This protein binds this small molecule.
Small molecule (SMILES): CC1=NC2=C(CCCC2)C(=O)C1c1ccc(Oc2ccc(OC(F)(F)F)cc2)cc1

Sequence of chain 1.C:
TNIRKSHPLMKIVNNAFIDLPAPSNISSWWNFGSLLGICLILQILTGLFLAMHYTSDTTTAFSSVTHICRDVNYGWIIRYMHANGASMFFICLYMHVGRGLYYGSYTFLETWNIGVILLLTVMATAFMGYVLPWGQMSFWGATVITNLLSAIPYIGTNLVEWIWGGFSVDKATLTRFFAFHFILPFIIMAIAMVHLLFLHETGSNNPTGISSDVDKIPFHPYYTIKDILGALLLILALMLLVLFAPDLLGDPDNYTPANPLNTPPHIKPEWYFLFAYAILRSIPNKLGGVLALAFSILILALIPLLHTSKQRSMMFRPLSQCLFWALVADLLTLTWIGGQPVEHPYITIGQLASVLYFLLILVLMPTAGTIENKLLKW

Binding-site contacts:
Ligand atom C5 contacts residue HEM1 of chain 1.Q at 3.7 Å.
Ligand atom N contacts residue HIS200 of chain 1.C at 3.4 Å (h-bond).
Ligand atom C14 contacts residue PHE17 of chain 1.C at 3.8 Å (hydrophobic).
Ligand atom C4 contacts residue LEU20 of chain 1.C at 3.8 Å (hydrophobic).
Ligand atom C18 contacts residue GLY37 of chain 1.C at 3.4 Å.
Ligand atom O contacts residue PHE219 of chain 1.C at 3.4 Å.
Ligand atom C9 contacts residue HIS200 of chain 1.C at 3.6 Å.
Ligand atom C8 contacts residue HEM1 of chain 1.Q at 3.8 Å.
Ligand atom C1 contacts residue PHE219 of chain 1.C at 3.9 Å (hydrophobic).
Ligand atom C1 contacts residue SER204 of chain 1.C at 3.7 Å.
Ligand atom C17 contacts residue ILE38 of chain 1.C at 4.0 Å (hydrophobic).
Ligand atom C11 contacts residue HEM1 of chain 1.Q at 3.5 Å.
Ligand atom C contacts residue HEM1 of chain 1.Q at 3.7 Å.
Ligand atom C15 contacts residue PHE219 of chain 1.C at 3.6 Å (hydrophobic).
Ligand atom F2 contacts residue MET189 of chain 1.C at 3.5 Å.
Ligand atom C1 contacts residue ILE26 of chain 1.C at 3.8 Å (hydrophobic).
Ligand atom C2 contacts residue SER204 of chain 1.C at 3.3 Å.
Ligand atom O contacts residue SER34 of chain 1.C at 3.0 Å (h-bond).
Ligand atom F2 contacts residue LEU40 of chain 1.C at 4.1 Å.
Ligand atom C3 contacts residue LEU20 of chain 1.C at 3.7 Å (hydrophobic).
Ligand atom C17 contacts residue GLY37 of chain 1.C at 3.6 Å.
Ligand atom O contacts residue HEM1 of chain 1.Q at 4.0 Å.
Ligand atom C8 contacts residue ASP227 of chain 1.C at 4.1 Å.
Ligand atom F contacts residue MET193 of chain 1.C at 3.4 Å.
Ligand atom C contacts residue PHE219 of chain 1.C at 3.7 Å (hydrophobic).
Ligand atom C5 contacts residue PHE219 of chain 1.C at 3.4 Å (hydrophobic).
Ligand atom C9 contacts residue ALA16 of chain 1.C at 3.3 Å (hydrophobic).
Ligand atom C7 contacts residue PHE219 of chain 1.C at 3.9 Å (hydrophobic).
Ligand atom C14 contacts residue ASP227 of chain 1.C at 3.9 Å.
Ligand atom C8 contacts residue PHE219 of chain 1.C at 3.4 Å (hydrophobic).
Ligand atom N contacts residue LEU20 of chain 1.C at 3.5 Å.
Ligand atom C3 contacts residue SER204 of chain 1.C at 3.7 Å.
Ligand atom O contacts residue ASP227 of chain 1.C at 3.0 Å (salt-bridge).
Ligand atom C9 contacts residue LEU196 of chain 1.C at 3.9 Å (hydrophobic).
Ligand atom C12 contacts residue SER34 of chain 1.C at 4.0 Å.
Ligand atom C10 contacts residue SER34 of chain 1.C at 4.0 Å.
Ligand atom C4 contacts residue HEM1 of chain 1.Q at 4.0 Å.
Ligand atom C15 contacts residue SER34 of chain 1.C at 4.0 Å.
Ligand atom C21 contacts residue PHE17 of chain 1.C at 3.8 Å (hydrophobic).
Ligand atom C15 contacts residue ASP227 of chain 1.C at 3.4 Å.